Sequence of chain 1.C:
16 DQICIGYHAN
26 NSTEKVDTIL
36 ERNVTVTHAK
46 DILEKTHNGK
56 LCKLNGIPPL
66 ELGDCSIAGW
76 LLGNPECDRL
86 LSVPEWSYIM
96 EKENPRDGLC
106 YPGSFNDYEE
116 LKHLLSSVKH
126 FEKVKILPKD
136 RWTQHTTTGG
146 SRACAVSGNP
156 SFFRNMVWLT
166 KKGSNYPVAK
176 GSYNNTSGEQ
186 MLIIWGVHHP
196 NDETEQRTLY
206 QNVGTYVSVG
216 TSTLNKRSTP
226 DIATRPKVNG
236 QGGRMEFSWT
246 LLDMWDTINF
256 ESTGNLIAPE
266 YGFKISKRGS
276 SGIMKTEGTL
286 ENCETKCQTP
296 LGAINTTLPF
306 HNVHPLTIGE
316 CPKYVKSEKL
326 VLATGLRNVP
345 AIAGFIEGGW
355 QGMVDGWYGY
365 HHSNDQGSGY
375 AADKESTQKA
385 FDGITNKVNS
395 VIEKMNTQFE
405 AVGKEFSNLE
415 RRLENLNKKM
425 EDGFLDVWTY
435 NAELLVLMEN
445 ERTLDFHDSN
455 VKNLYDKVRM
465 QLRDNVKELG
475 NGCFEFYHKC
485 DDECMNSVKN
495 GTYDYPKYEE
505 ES

This protein binds this small molecule.
Small molecule (SMILES): CC(=O)N[C@@H]1[C@@H](O)[C@H](O)[C@@H](CO)O[C@H]1O

Binding-site contacts:
Ligand atom C5 contacts residue ASN26 of chain 1.C at 3.6 Å.
Ligand atom O5 contacts residue ASN26 of chain 1.C at 2.4 Å (h-bond).
Ligand atom C2 contacts residue ASN26 of chain 1.C at 2.4 Å.
Ligand atom C3 contacts residue ASN26 of chain 1.C at 3.8 Å.
Ligand atom C7 contacts residue ASN26 of chain 1.C at 3.0 Å.
Ligand atom C1 contacts residue ASN26 of chain 1.C at 1.5 Å.
Ligand atom C4 contacts residue ASN26 of chain 1.C at 4.2 Å.
Ligand atom N2 contacts residue ASN26 of chain 1.C at 2.9 Å (h-bond).
Ligand atom O7 contacts residue ASN26 of chain 1.C at 2.8 Å (h-bond).
Ligand atom C8 contacts residue ASN26 of chain 1.C at 4.2 Å.